Sequence of chain 1.A:
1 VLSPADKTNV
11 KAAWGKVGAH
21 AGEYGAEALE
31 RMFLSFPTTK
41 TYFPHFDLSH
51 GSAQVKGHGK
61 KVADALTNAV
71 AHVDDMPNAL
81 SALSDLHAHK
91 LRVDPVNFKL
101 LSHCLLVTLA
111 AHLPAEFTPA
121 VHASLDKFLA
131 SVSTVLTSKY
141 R

Sequence of chain 1.C:
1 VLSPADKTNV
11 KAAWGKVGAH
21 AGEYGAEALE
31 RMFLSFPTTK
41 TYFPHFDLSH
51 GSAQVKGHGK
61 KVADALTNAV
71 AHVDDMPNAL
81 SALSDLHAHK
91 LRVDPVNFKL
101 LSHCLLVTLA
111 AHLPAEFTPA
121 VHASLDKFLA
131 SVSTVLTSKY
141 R

A protein and the small-molecule ligand that binds it are described below.
Small molecule (SMILES): C[C@H](Oc1cc2cc(F)ccc2nc1N)c1[nH]c(=O)ccc1-n1cccn1

Binding-site contacts:
Ligand atom C20 contacts residue VAL1 of chain 1.A at 3.9 Å (hydrophobic).
Ligand atom O15 contacts residue VUD1 of chain 1.L at 3.4 Å.
Ligand atom C5 contacts residue LEU2 of chain 1.A at 3.2 Å (hydrophobic).
Ligand atom C7 contacts residue PRO77 of chain 1.C at 3.7 Å (hydrophobic).
Ligand atom C25 contacts residue VUD1 of chain 1.L at 3.5 Å.
Ligand atom C11 contacts residue VAL73 of chain 1.A at 3.5 Å (hydrophobic).
Ligand atom C21 contacts residue VAL135 of chain 1.C at 3.8 Å (hydrophobic).
Ligand atom C23 contacts residue VUD1 of chain 1.L at 3.6 Å.
Ligand atom C5 contacts residue VAL1 of chain 1.A at 3.5 Å (hydrophobic).
Ligand atom N24 contacts residue PRO77 of chain 1.C at 3.5 Å.
Ligand atom C19 contacts residue VAL1 of chain 1.A at 4.0 Å (hydrophobic).
Ligand atom C18 contacts residue PRO77 of chain 1.C at 3.9 Å (hydrophobic).
Ligand atom C6 contacts residue VAL1 of chain 1.A at 3.7 Å (hydrophobic).
Ligand atom C16 contacts residue VUD1 of chain 1.L at 3.3 Å.
Ligand atom C17 contacts residue VUD1 of chain 1.L at 3.5 Å.
Ligand atom C1 contacts residue ASP74 of chain 1.A at 3.3 Å.
Ligand atom C6 contacts residue LEU2 of chain 1.A at 3.9 Å (hydrophobic).
Ligand atom C12 contacts residue LEU2 of chain 1.A at 3.7 Å (hydrophobic).
Ligand atom C20 contacts residue VUD1 of chain 1.L at 3.6 Å.
Ligand atom C18 contacts residue VUD1 of chain 1.L at 3.4 Å.
Ligand atom N24 contacts residue VUD1 of chain 1.L at 3.7 Å.
Ligand atom C25 contacts residue PRO77 of chain 1.C at 3.7 Å (hydrophobic).
Ligand atom F27 contacts residue VAL1 of chain 1.A at 3.8 Å.
Ligand atom O9 contacts residue PRO77 of chain 1.C at 3.5 Å.
Ligand atom C23 contacts residue PRO77 of chain 1.C at 3.8 Å (hydrophobic).
Ligand atom C13 contacts residue LEU2 of chain 1.A at 3.7 Å (hydrophobic).
Ligand atom C1 contacts residue VUD1 of chain 1.L at 3.4 Å.
Ligand atom N26 contacts residue VUD1 of chain 1.L at 3.4 Å.
Ligand atom N26 contacts residue ASP74 of chain 1.C at 3.2 Å (salt-bridge).
Ligand atom N14 contacts residue VAL1 of chain 1.A at 3.8 Å.
Ligand atom N14 contacts residue LEU2 of chain 1.A at 3.3 Å (h-bond).
Ligand atom C13 contacts residue SER131 of chain 1.A at 4.0 Å.
Ligand atom C19 contacts residue VUD1 of chain 1.L at 3.5 Å.
Ligand atom F27 contacts residue THR134 of chain 1.C at 3.3 Å.
Ligand atom N26 contacts residue PRO77 of chain 1.C at 4.0 Å.
Ligand atom C6 contacts residue PRO77 of chain 1.C at 4.0 Å (hydrophobic).
Ligand atom C12 contacts residue VAL73 of chain 1.A at 3.2 Å (hydrophobic).
Ligand atom C2 contacts residue VUD1 of chain 1.L at 3.5 Å.
Ligand atom C11 contacts residue ASP74 of chain 1.A at 3.4 Å.
Ligand atom F27 contacts residue VUD1 of chain 1.L at 3.6 Å.